Binding-site contacts:
Ligand atom C14 contacts residue TYR345 of chain 1.A at 3.5 Å (hydrophobic).
Ligand atom N2 contacts residue TYR217 of chain 1.A at 3.7 Å.
Ligand atom C10 contacts residue GLY205 of chain 1.A at 3.5 Å.
Ligand atom C contacts residue THR203 of chain 1.A at 3.7 Å.
Ligand atom N5 contacts residue TYR345 of chain 1.A at 2.8 Å (h-bond).
Ligand atom N4 contacts residue GLY397 of chain 1.A at 3.5 Å.
Ligand atom C15 contacts residue TYR345 of chain 1.A at 3.5 Å (hydrophobic).
Ligand atom C2 contacts residue LEU421 of chain 1.A at 2.9 Å (hydrophobic).
Ligand atom C1 contacts residue LEU421 of chain 1.A at 3.4 Å (hydrophobic).
Ligand atom C11 contacts residue GLY205 of chain 1.A at 3.5 Å.
Ligand atom N1 contacts residue PHE90 of chain 1.A at 2.9 Å.
Ligand atom C10 contacts residue TYR217 of chain 1.A at 3.0 Å (hydrophobic).
Ligand atom C7 contacts residue TYR217 of chain 1.A at 3.1 Å (hydrophobic).
Ligand atom C12 contacts residue TYR217 of chain 1.A at 3.3 Å (hydrophobic).
Ligand atom C5 contacts residue TYR345 of chain 1.A at 3.1 Å (hydrophobic).
Ligand atom N2 contacts residue PHE90 of chain 1.A at 3.6 Å.
Ligand atom C13 contacts residue HIS219 of chain 1.A at 2.9 Å.
Ligand atom C contacts residue LEU421 of chain 1.A at 3.4 Å (hydrophobic).
Ligand atom C5 contacts residue PHE90 of chain 1.A at 3.1 Å (hydrophobic).
Ligand atom N3 contacts residue TYR217 of chain 1.A at 2.3 Å (h-bond).
Ligand atom N4 contacts residue HIS398 of chain 1.A at 2.9 Å (h-bond).
Ligand atom C10 contacts residue HIS398 of chain 1.A at 3.7 Å.
Ligand atom C11 contacts residue TYR217 of chain 1.A at 3.3 Å (hydrophobic).
Ligand atom C1 contacts residue THR203 of chain 1.A at 3.2 Å.
Ligand atom C9 contacts residue TYR217 of chain 1.A at 2.3 Å (hydrophobic).
Ligand atom C6 contacts residue TYR345 of chain 1.A at 3.8 Å (hydrophobic).
Ligand atom C1 contacts residue MET420 of chain 1.A at 3.4 Å (hydrophobic).
Ligand atom C4 contacts residue PHE90 of chain 1.A at 3.4 Å (hydrophobic).
Ligand atom C11 contacts residue HIS398 of chain 1.A at 3.2 Å.
Ligand atom C contacts residue ASN167 of chain 1.A at 2.9 Å.
Ligand atom C6 contacts residue PHE90 of chain 1.A at 2.9 Å (hydrophobic).
Ligand atom N4 contacts residue GLY205 of chain 1.A at 3.1 Å (h-bond).
Ligand atom C8 contacts residue TYR217 of chain 1.A at 2.7 Å (hydrophobic).
Ligand atom C5 contacts residue ILE328 of chain 1.A at 3.6 Å (hydrophobic).
Ligand atom C2 contacts residue TYR92 of chain 1.A at 3.1 Å (hydrophobic).
Ligand atom S contacts residue TYR217 of chain 1.A at 3.5 Å.
Ligand atom C14 contacts residue HIS219 of chain 1.A at 3.8 Å.
Ligand atom N contacts residue LEU421 of chain 1.A at 2.9 Å (h-bond).
Ligand atom C11 contacts residue GLY397 of chain 1.A at 3.5 Å.
Ligand atom N5 contacts residue PHE90 of chain 1.A at 3.2 Å.

Sequence of chain 1.A:
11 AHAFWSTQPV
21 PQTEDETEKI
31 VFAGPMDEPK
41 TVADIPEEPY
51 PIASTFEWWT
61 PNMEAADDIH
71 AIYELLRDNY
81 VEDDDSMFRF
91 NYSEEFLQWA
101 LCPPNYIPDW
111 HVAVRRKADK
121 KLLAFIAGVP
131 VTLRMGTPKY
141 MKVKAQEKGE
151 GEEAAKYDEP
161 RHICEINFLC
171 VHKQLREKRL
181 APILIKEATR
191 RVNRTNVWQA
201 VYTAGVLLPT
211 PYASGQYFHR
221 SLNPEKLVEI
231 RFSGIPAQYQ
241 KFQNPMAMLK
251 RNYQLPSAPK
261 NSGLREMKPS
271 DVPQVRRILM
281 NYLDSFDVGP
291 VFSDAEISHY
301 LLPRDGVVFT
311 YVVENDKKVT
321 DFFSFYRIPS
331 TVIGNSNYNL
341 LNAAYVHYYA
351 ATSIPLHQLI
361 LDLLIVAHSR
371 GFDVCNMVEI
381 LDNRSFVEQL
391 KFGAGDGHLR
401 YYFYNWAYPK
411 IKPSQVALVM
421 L

This protein binds this small molecule.
Small molecule (SMILES): CN(C)CCCN(C)c1nc(N(C)CCC#N)c2sccc2n1